A protein and the small-molecule ligand that binds it are described below.
Small molecule (SMILES): C[C@H](CCC(=O)NCCS(=O)(=O)O)[C@H]1CC[C@H]2[C@@H]3[C@H](O)C[C@@H]4C[C@H](O)CC[C@]4(C)[C@H]3CC[C@]12C

Binding-site contacts:
Ligand atom N26 contacts residue TYR111 of chain 2.A at 3.6 Å.
Ligand atom C18 contacts residue LEU41 of chain 2.A at 3.9 Å (hydrophobic).
Ligand atom C7 contacts residue LEU19 of chain 2.A at 4.0 Å (hydrophobic).
Ligand atom C15 contacts residue LEU19 of chain 2.A at 3.7 Å (hydrophobic).
Ligand atom C21 contacts residue ILE9 of chain 2.A at 3.9 Å (hydrophobic).
Ligand atom C11 contacts residue ILE9 of chain 2.A at 3.7 Å (hydrophobic).
Ligand atom C26 contacts residue ALA109 of chain 2.A at 3.7 Å (hydrophobic).
Ligand atom C21 contacts residue ILE13 of chain 2.A at 4.0 Å (hydrophobic).
Ligand atom C11 contacts residue PHE106 of chain 2.A at 3.9 Å (hydrophobic).
Ligand atom C24 contacts residue LEU19 of chain 2.A at 4.1 Å (hydrophobic).
Ligand atom O7 contacts residue LEU19 of chain 2.A at 2.9 Å (h-bond).
Ligand atom O3 contacts residue ARG6 of chain 2.A at 3.1 Å.
Ligand atom C2 contacts residue LEU2 of chain 2.A at 4.1 Å (hydrophobic).
Ligand atom C16 contacts residue TYR111 of chain 2.A at 4.1 Å (hydrophobic).
Ligand atom C21 contacts residue SER16 of chain 2.A at 3.8 Å.
Ligand atom C2 contacts residue ARG6 of chain 2.A at 3.7 Å.
Ligand atom C19 contacts residue CYS29 of chain 2.A at 3.9 Å (hydrophobic).
Ligand atom O7 contacts residue ASN23 of chain 2.A at 3.1 Å (h-bond).
Ligand atom C22 contacts residue SER16 of chain 2.A at 3.8 Å.
Ligand atom O3 contacts residue MET20 of chain 2.A at 3.7 Å.
Ligand atom C19 contacts residue GLY30 of chain 2.A at 3.5 Å.
Ligand atom O7 contacts residue MET20 of chain 2.A at 3.5 Å.
Ligand atom O7 contacts residue ASP21 of chain 2.A at 4.0 Å.
Ligand atom C24 contacts residue TYR111 of chain 2.A at 3.9 Å (hydrophobic).
Ligand atom C23 contacts residue TYR111 of chain 2.A at 3.6 Å (hydrophobic).
Ligand atom C6 contacts residue GLY30 of chain 2.A at 3.8 Å.
Ligand atom O25 contacts residue LEU19 of chain 2.A at 3.7 Å.
Ligand atom C21 contacts residue PHE106 of chain 2.A at 3.8 Å (hydrophobic).
Ligand atom C6 contacts residue ASN23 of chain 2.A at 3.9 Å.
Ligand atom C15 contacts residue TYR25 of chain 2.A at 3.7 Å (hydrophobic).
Ligand atom C23 contacts residue LEU19 of chain 2.A at 3.5 Å (hydrophobic).
Ligand atom O28 contacts residue SER107 of chain 2.A at 4.0 Å.
Ligand atom C14 contacts residue LEU19 of chain 2.A at 3.6 Å (hydrophobic).
Ligand atom C12 contacts residue ILE9 of chain 2.A at 3.9 Å (hydrophobic).
Ligand atom C17 contacts residue LEU19 of chain 2.A at 4.1 Å (hydrophobic).
Ligand atom C7 contacts residue ASN23 of chain 2.A at 3.6 Å.
Ligand atom C6 contacts residue CYS29 of chain 2.A at 3.6 Å (hydrophobic).
Ligand atom C18 contacts residue PHE106 of chain 2.A at 4.1 Å (hydrophobic).
Ligand atom C22 contacts residue LEU19 of chain 2.A at 3.5 Å (hydrophobic).
Ligand atom C4 contacts residue MET20 of chain 2.A at 3.8 Å (hydrophobic).

Sequence of chain 2.A:
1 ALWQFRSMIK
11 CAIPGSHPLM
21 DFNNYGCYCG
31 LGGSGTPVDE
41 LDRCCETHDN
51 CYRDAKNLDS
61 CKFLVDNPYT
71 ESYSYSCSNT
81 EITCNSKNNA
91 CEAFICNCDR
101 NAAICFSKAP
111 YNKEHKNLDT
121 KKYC